Binding-site contacts:
Ligand atom N02 contacts residue PHE90 of chain 1.A at 3.7 Å.
Ligand atom C17 contacts residue TRP27 of chain 1.A at 3.8 Å (hydrophobic).
Ligand atom C18 contacts residue ASP37 of chain 1.A at 3.6 Å.
Ligand atom C25 contacts residue ASP37 of chain 1.A at 3.8 Å.
Ligand atom O11 contacts residue PHE29 of chain 1.A at 3.3 Å.
Ligand atom C13 contacts residue VAL33 of chain 1.A at 3.6 Å (hydrophobic).
Ligand atom O11 contacts residue ASN84 of chain 1.A at 3.6 Å.
Ligand atom C27 contacts residue ASP34 of chain 1.A at 3.2 Å.
Ligand atom C24 contacts residue ASP37 of chain 1.A at 3.6 Å.
Ligand atom C15 contacts residue PRO28 of chain 1.A at 3.7 Å (hydrophobic).
Ligand atom C13 contacts residue PRO28 of chain 1.A at 3.2 Å (hydrophobic).
Ligand atom C03 contacts residue PHE90 of chain 1.A at 3.8 Å (hydrophobic).
Ligand atom C19 contacts residue PHE90 of chain 1.A at 3.7 Å (hydrophobic).
Ligand atom O12 contacts residue ASN84 of chain 1.A at 3.2 Å (h-bond).
Ligand atom C16 contacts residue ASP37 of chain 1.A at 3.8 Å.
Ligand atom N06 contacts residue PRO28 of chain 1.A at 3.7 Å.
Ligand atom C28 contacts residue ASP37 of chain 1.A at 3.5 Å.
Ligand atom O12 contacts residue TYR41 of chain 1.A at 3.9 Å.
Ligand atom C19 contacts residue ASP37 of chain 1.A at 3.6 Å.
Ligand atom C04 contacts residue PHE90 of chain 1.A at 3.4 Å (hydrophobic).
Ligand atom C08 contacts residue ASN84 of chain 1.A at 3.9 Å.
Ligand atom O11 contacts residue CYS80 of chain 1.A at 3.1 Å (h-bond).
Ligand atom N07 contacts residue TYR83 of chain 1.A at 3.6 Å.
Ligand atom C08 contacts residue PHE90 of chain 1.A at 3.7 Å (hydrophobic).
Ligand atom C20 contacts residue PRO28 of chain 1.A at 3.9 Å (hydrophobic).
Ligand atom C14 contacts residue PHE90 of chain 1.A at 3.5 Å (hydrophobic).
Ligand atom N07 contacts residue ASN84 of chain 1.A at 3.1 Å (h-bond).
Ligand atom N06 contacts residue PHE90 of chain 1.A at 3.5 Å.
Ligand atom S10 contacts residue ASN84 of chain 1.A at 3.8 Å.
Ligand atom C03 contacts residue ASN84 of chain 1.A at 3.9 Å.
Ligand atom C01 contacts residue PHE90 of chain 1.A at 3.6 Å (hydrophobic).
Ligand atom C16 contacts residue TRP27 of chain 1.A at 3.9 Å (hydrophobic).
Ligand atom N02 contacts residue ASN84 of chain 1.A at 3.2 Å (h-bond).
Ligand atom C27 contacts residue ASP37 of chain 1.A at 3.2 Å.
Ligand atom C13 contacts residue PHE29 of chain 1.A at 3.8 Å (hydrophobic).
Ligand atom O12 contacts residue CYS80 of chain 1.A at 3.4 Å.
Ligand atom C05 contacts residue PHE90 of chain 1.A at 3.3 Å (hydrophobic).
Ligand atom C20 contacts residue TRP27 of chain 1.A at 3.6 Å (hydrophobic).
Ligand atom C17 contacts residue ASP37 of chain 1.A at 3.7 Å.
Ligand atom N26 contacts residue ASP37 of chain 1.A at 3.8 Å.

This small molecule binds to this protein.
Small molecule (SMILES): CCCNc1cc(-c2ccc3c(ccn3CCCN(C)C)c2)nc(S(C)(=O)=O)n1

Sequence of chain 1.A:
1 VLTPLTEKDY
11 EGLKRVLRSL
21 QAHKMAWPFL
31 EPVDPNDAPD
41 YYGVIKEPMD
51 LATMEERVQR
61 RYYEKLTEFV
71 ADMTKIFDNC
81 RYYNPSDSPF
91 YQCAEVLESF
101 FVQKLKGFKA